Binding-site contacts:
Ligand atom C1X contacts residue LEU45 of chain 1.A at 3.8 Å (hydrophobic).
Ligand atom C1X contacts residue VAL127 of chain 1.A at 3.5 Å (hydrophobic).
Ligand atom N1 contacts residue PHE50 of chain 1.A at 3.5 Å.
Ligand atom C4 contacts residue ILE186 of chain 1.A at 3.7 Å (hydrophobic).
Ligand atom S1H contacts residue VAL53 of chain 1.A at 3.9 Å.
Ligand atom C1I contacts residue EDO1 of chain 1.C at 3.7 Å.
Ligand atom N1L contacts residue ASP187 of chain 1.A at 3.4 Å.
Ligand atom N1L contacts residue LYS68 of chain 1.A at 2.8 Å (salt-bridge).
Ligand atom C1A contacts residue ILE105 of chain 1.A at 3.7 Å (hydrophobic).
Ligand atom C1Y contacts residue VAL127 of chain 1.A at 3.4 Å (hydrophobic).
Ligand atom C1J contacts residue EDO1 of chain 1.C at 3.9 Å.
Ligand atom C6 contacts residue PHE50 of chain 1.A at 3.2 Å (hydrophobic).
Ligand atom N1G contacts residue EDO1 of chain 1.C at 2.7 Å (h-bond).
Ligand atom C1J contacts residue VAL53 of chain 1.A at 3.8 Å (hydrophobic).
Ligand atom C1K contacts residue PHE50 of chain 1.A at 3.9 Å (hydrophobic).
Ligand atom C1E contacts residue EDO1 of chain 1.C at 3.6 Å.
Ligand atom C1I contacts residue ILE186 of chain 1.A at 3.6 Å (hydrophobic).
Ligand atom C1J contacts residue ILE186 of chain 1.A at 3.8 Å (hydrophobic).
Ligand atom C1D contacts residue LEU175 of chain 1.A at 3.8 Å (hydrophobic).
Ligand atom C1B contacts residue ALA66 of chain 1.A at 3.4 Å (hydrophobic).
Ligand atom C1D contacts residue LEU45 of chain 1.A at 3.8 Å (hydrophobic).
Ligand atom C1A contacts residue GLU122 of chain 1.A at 3.3 Å.
Ligand atom C4 contacts residue PHE50 of chain 1.A at 3.7 Å (hydrophobic).
Ligand atom N3 contacts residue ILE186 of chain 1.A at 3.8 Å.
Ligand atom C1K contacts residue EDO1 of chain 1.C at 3.3 Å.
Ligand atom C5 contacts residue PHE50 of chain 1.A at 3.5 Å (hydrophobic).
Ligand atom C1I contacts residue VAL53 of chain 1.A at 3.9 Å (hydrophobic).
Ligand atom C1F contacts residue VAL53 of chain 1.A at 3.9 Å (hydrophobic).
Ligand atom C2 contacts residue PHE50 of chain 1.A at 3.8 Å (hydrophobic).
Ligand atom C1C contacts residue ILE105 of chain 1.A at 3.9 Å (hydrophobic).
Ligand atom C1W contacts residue LEU175 of chain 1.A at 3.7 Å (hydrophobic).
Ligand atom C1T contacts residue LEU45 of chain 1.A at 3.8 Å (hydrophobic).
Ligand atom S1H contacts residue ILE186 of chain 1.A at 3.7 Å.
Ligand atom N1L contacts residue EDO1 of chain 1.C at 3.2 Å (h-bond).
Ligand atom C1C contacts residue EDO1 of chain 1.C at 3.8 Å.
Ligand atom C1C contacts residue ALA66 of chain 1.A at 3.7 Å (hydrophobic).
Ligand atom C6 contacts residue ASN173 of chain 1.A at 3.9 Å.
Ligand atom C1K contacts residue ASP187 of chain 1.A at 3.8 Å.
Ligand atom C1A contacts residue ALA66 of chain 1.A at 3.3 Å (hydrophobic).
Ligand atom C5 contacts residue ASP187 of chain 1.A at 3.9 Å.

Sequence of chain 1.A:
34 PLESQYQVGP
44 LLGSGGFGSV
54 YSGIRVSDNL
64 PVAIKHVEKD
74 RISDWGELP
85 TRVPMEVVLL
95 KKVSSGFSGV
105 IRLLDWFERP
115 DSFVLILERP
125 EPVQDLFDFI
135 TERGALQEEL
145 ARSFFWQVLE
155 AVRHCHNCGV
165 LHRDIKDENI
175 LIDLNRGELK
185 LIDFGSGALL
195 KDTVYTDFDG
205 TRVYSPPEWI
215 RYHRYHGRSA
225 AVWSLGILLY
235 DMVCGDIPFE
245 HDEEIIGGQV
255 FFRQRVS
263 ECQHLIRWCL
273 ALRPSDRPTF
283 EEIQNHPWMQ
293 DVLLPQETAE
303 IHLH

A small-molecule ligand and the protein it binds are described below.
Small molecule (SMILES): N#CC(c1ccnc(NCCc2cccnc2)n1)c1nc2ccccc2s1